Binding-site contacts:
Ligand atom CLA contacts residue HIS50 of chain 1.E at 3.2 Å.
Ligand atom CLA contacts residue PRO38 of chain 1.E at 4.1 Å.
Ligand atom O1 contacts residue GAL1 of chain 1.AA at 1.4 Å.
Ligand atom CAQ contacts residue GAL1 of chain 1.AA at 2.6 Å.
Ligand atom CAO contacts residue GAL1 of chain 1.AA at 3.5 Å.
Ligand atom CLA contacts residue TYR36 of chain 1.E at 3.7 Å.
Ligand atom O1 contacts residue HIS50 of chain 1.E at 3.5 Å.
Ligand atom CAO contacts residue HIS50 of chain 1.E at 3.9 Å.
Ligand atom CLA contacts residue GAL1 of chain 1.AA at 4.3 Å.
Ligand atom CAP contacts residue GAL1 of chain 1.AA at 2.3 Å.
Ligand atom CAR contacts residue GAL1 of chain 1.AA at 3.9 Å.
Ligand atom CAP contacts residue HIS50 of chain 1.E at 4.0 Å.
Ligand atom O1 contacts residue TYR36 of chain 1.E at 3.5 Å.

The protein below binds the small molecule below.
Small molecule (SMILES): O=C1C=C/C(=C(/c2ccc(O)c(Cl)c2)c2ccccc2S(=O)(=O)O)C=C1Cl

Sequence of chain 1.E:
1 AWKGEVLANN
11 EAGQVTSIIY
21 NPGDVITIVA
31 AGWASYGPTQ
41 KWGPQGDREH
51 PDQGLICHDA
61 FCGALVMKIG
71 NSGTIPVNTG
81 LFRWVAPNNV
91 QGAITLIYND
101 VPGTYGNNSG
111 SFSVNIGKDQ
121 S